The protein below binds the small molecule below.
Small molecule (SMILES): CC(=O)N[C@@H]1[C@@H](O)[C@H](O)[C@@H](CO)O[C@H]1O

Sequence of chain 1.A:
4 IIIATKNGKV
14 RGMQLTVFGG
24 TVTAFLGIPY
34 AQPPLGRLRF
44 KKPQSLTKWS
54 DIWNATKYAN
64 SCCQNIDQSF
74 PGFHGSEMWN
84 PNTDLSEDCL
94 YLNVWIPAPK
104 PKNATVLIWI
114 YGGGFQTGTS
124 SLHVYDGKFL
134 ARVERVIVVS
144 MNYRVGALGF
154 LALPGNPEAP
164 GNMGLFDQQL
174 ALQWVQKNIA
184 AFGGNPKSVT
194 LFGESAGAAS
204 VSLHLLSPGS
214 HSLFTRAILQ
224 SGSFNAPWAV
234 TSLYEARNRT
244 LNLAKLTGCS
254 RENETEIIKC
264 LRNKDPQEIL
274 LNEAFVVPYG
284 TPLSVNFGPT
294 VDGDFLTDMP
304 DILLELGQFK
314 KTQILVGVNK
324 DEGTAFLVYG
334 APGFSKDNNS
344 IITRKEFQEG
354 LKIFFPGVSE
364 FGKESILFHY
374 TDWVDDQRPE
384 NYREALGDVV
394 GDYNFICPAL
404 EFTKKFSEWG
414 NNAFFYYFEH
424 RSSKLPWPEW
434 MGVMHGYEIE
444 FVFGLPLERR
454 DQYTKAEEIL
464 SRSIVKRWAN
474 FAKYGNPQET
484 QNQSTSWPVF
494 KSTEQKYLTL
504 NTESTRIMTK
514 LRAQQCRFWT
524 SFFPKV

Binding-site contacts:
Ligand atom O7 contacts residue THR258 of chain 1.A at 3.9 Å.
Ligand atom O3 contacts residue THR258 of chain 1.A at 3.2 Å (h-bond).
Ligand atom O3 contacts residue ASN256 of chain 1.A at 3.0 Å (h-bond).
Ligand atom C4 contacts residue ASN256 of chain 1.A at 4.3 Å.
Ligand atom N2 contacts residue ASN256 of chain 1.A at 3.5 Å (h-bond).
Ligand atom O5 contacts residue ASN256 of chain 1.A at 2.4 Å (h-bond).
Ligand atom C2 contacts residue ASN256 of chain 1.A at 2.6 Å.
Ligand atom C1 contacts residue ASN256 of chain 1.A at 1.4 Å.
Ligand atom C7 contacts residue ASN256 of chain 1.A at 4.5 Å.
Ligand atom C5 contacts residue ASN256 of chain 1.A at 3.6 Å.
Ligand atom C3 contacts residue ASN256 of chain 1.A at 3.7 Å.
Ligand atom O6 contacts residue ASN256 of chain 1.A at 4.5 Å.
Ligand atom C3 contacts residue THR258 of chain 1.A at 4.1 Å.
Ligand atom C1 contacts residue GLU259 of chain 1.A at 3.8 Å.
Ligand atom C2 contacts residue THR258 of chain 1.A at 4.3 Å.